Binding-site contacts:
Ligand atom N1 contacts residue HIS25 of chain 1.A at 3.3 Å.
Ligand atom N1 contacts residue TRP28 of chain 1.A at 3.6 Å.
Ligand atom C6 contacts residue HIS25 of chain 1.A at 3.4 Å.
Ligand atom N1 contacts residue THR24 of chain 1.A at 4.3 Å.
Ligand atom C4 contacts residue TRP28 of chain 1.A at 4.2 Å (hydrophobic).
Ligand atom N2 contacts residue HIS25 of chain 1.A at 3.7 Å.
Ligand atom C7 contacts residue HIS25 of chain 1.A at 3.4 Å.
Ligand atom C6 contacts residue TRP28 of chain 1.A at 4.2 Å (hydrophobic).
Ligand atom C2 contacts residue HIS25 of chain 1.A at 4.2 Å.
Ligand atom C3 contacts residue HIS25 of chain 1.A at 3.5 Å.
Ligand atom O contacts residue HIS25 of chain 1.A at 3.6 Å.
Ligand atom C7 contacts residue TRP28 of chain 1.A at 3.5 Å (hydrophobic).
Ligand atom C5 contacts residue HIS25 of chain 1.A at 3.9 Å.
Ligand atom C4 contacts residue ALA29 of chain 1.A at 4.5 Å (hydrophobic).
Ligand atom C5 contacts residue ALA29 of chain 1.A at 4.2 Å (hydrophobic).
Ligand atom C4 contacts residue HIS25 of chain 1.A at 3.5 Å.

The protein below binds the small molecule below.
Small molecule (SMILES): Nc1ccc(-c2ncno2)cc1

Sequence of chain 1.A:
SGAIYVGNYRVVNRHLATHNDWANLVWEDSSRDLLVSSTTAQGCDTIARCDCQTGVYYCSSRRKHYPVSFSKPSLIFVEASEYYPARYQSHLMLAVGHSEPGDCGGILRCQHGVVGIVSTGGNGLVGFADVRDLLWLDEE